Binding-site contacts:
Ligand atom C4 contacts residue ASN55 of chain 1.B at 3.6 Å.
Ligand atom C5 contacts residue MET58 of chain 1.B at 4.0 Å (hydrophobic).
Ligand atom C5 contacts residue ASN55 of chain 1.B at 3.4 Å.
Ligand atom C contacts residue MET58 of chain 1.B at 4.1 Å (hydrophobic).
Ligand atom O contacts residue GLY80 of chain 1.B at 3.3 Å (h-bond).
Ligand atom C5 contacts residue SER57 of chain 1.B at 4.0 Å.
Ligand atom C6 contacts residue ASN55 of chain 1.B at 4.0 Å.
Ligand atom C6 contacts residue TYR60 of chain 1.B at 4.2 Å (hydrophobic).
Ligand atom C7 contacts residue TYR60 of chain 1.B at 4.3 Å (hydrophobic).
Ligand atom C8 contacts residue GLY80 of chain 1.B at 3.9 Å.
Ligand atom C7 contacts residue MET58 of chain 1.B at 4.3 Å (hydrophobic).
Ligand atom C4 contacts residue MET58 of chain 1.B at 4.3 Å (hydrophobic).
Ligand atom C5 contacts residue HIS52 of chain 1.B at 3.8 Å.
Ligand atom C7 contacts residue HIS52 of chain 1.B at 2.8 Å.
Ligand atom C3 contacts residue ASN55 of chain 1.B at 4.2 Å.
Ligand atom O contacts residue ASP79 of chain 1.B at 3.8 Å.
Ligand atom C4 contacts residue SER57 of chain 1.B at 3.5 Å.
Ligand atom N contacts residue ASN55 of chain 1.B at 4.2 Å.
Ligand atom C8 contacts residue HIS52 of chain 1.B at 4.0 Å.
Ligand atom C6 contacts residue HIS52 of chain 1.B at 2.7 Å.
Ligand atom C7 contacts residue GLY80 of chain 1.B at 3.6 Å.
Ligand atom C6 contacts residue MET58 of chain 1.B at 4.4 Å (hydrophobic).
Ligand atom C2 contacts residue ASN55 of chain 1.B at 4.2 Å.

A protein and the small-molecule ligand that binds it are described below.
Small molecule (SMILES): CC[C@H](N)c1ccccc1O

Sequence of chain 1.B:
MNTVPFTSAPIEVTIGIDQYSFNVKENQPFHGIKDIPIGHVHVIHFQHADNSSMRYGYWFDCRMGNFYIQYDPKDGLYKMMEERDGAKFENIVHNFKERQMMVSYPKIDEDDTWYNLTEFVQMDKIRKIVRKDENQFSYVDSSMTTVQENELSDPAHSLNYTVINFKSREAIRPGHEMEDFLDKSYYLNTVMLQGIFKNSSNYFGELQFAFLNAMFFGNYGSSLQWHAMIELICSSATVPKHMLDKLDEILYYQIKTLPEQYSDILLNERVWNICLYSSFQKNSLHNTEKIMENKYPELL